This small molecule binds to this protein.
Small molecule (SMILES): N[C@@H](Cc1c[nH]c2ccccc12)C(=O)O

Binding-site contacts:
Ligand atom CH2 contacts residue GLY17 of chain 1.C at 3.6 Å.
Ligand atom CA contacts residue THR24 of chain 1.B at 3.2 Å.
Ligand atom CG contacts residue SER47 of chain 1.B at 3.8 Å.
Ligand atom N contacts residue THR24 of chain 1.B at 2.8 Å (h-bond).
Ligand atom N contacts residue THR19 of chain 1.B at 2.8 Å (h-bond).
Ligand atom N contacts residue ARG20 of chain 1.B at 4.0 Å.
Ligand atom NE1 contacts residue GLN41 of chain 1.C at 2.9 Å (h-bond).
Ligand atom O contacts residue THR19 of chain 1.B at 4.0 Å.
Ligand atom N contacts residue ASP23 of chain 1.B at 3.3 Å (salt-bridge).
Ligand atom CA contacts residue THR19 of chain 1.B at 3.7 Å.
Ligand atom CA contacts residue SER47 of chain 1.B at 3.9 Å.
Ligand atom C contacts residue GLY21 of chain 1.B at 3.5 Å.
Ligand atom OXT contacts residue THR43 of chain 1.C at 2.6 Å (h-bond).
Ligand atom O contacts residue SER47 of chain 1.B at 2.9 Å (h-bond).
Ligand atom CE2 contacts residue GLN41 of chain 1.C at 4.0 Å.
Ligand atom CB contacts residue SER47 of chain 1.B at 3.4 Å.
Ligand atom CD1 contacts residue THR43 of chain 1.C at 3.9 Å.
Ligand atom CB contacts residue THR24 of chain 1.B at 3.6 Å.
Ligand atom CZ3 contacts residue MET38 of chain 1.C at 4.0 Å (hydrophobic).
Ligand atom OXT contacts residue HIS45 of chain 1.C at 3.8 Å.
Ligand atom O contacts residue THR43 of chain 1.C at 3.6 Å.
Ligand atom CD1 contacts residue GLN41 of chain 1.C at 3.6 Å.
Ligand atom OXT contacts residue GLY21 of chain 1.B at 4.0 Å.
Ligand atom C contacts residue SER47 of chain 1.B at 3.5 Å.
Ligand atom CZ3 contacts residue GLY17 of chain 1.C at 3.7 Å.
Ligand atom OXT contacts residue THR46 of chain 1.C at 2.8 Å (h-bond).
Ligand atom O contacts residue ARG20 of chain 1.B at 3.4 Å.
Ligand atom CA contacts residue GLY21 of chain 1.B at 3.5 Å.
Ligand atom CD1 contacts residue ALA48 of chain 1.B at 4.0 Å (hydrophobic).
Ligand atom N contacts residue GLY21 of chain 1.B at 2.8 Å (h-bond).
Ligand atom CH2 contacts residue VAL49 of chain 1.C at 3.7 Å (hydrophobic).
Ligand atom CZ2 contacts residue THR46 of chain 1.C at 4.0 Å.
Ligand atom C contacts residue THR43 of chain 1.C at 3.5 Å.
Ligand atom CH2 contacts residue MET38 of chain 1.C at 3.9 Å (hydrophobic).
Ligand atom CZ2 contacts residue VAL49 of chain 1.C at 3.6 Å (hydrophobic).
Ligand atom C contacts residue THR46 of chain 1.C at 3.9 Å.
Ligand atom O contacts residue GLY21 of chain 1.B at 3.0 Å (h-bond).
Ligand atom CB contacts residue THR19 of chain 1.B at 3.6 Å.
Ligand atom CD1 contacts residue SER47 of chain 1.B at 3.5 Å.
Ligand atom NE1 contacts residue ALA40 of chain 1.C at 3.8 Å.

Sequence of chain 1.C:
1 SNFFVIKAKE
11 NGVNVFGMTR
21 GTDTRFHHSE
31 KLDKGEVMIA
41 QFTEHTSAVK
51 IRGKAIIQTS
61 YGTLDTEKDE

Sequence of chain 1.B:
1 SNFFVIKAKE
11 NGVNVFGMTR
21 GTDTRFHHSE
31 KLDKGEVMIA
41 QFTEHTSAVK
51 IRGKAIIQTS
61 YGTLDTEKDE